Binding-site contacts:
Ligand atom O2B contacts residue LYS79 of chain 1.A at 3.5 Å (salt-bridge).
Ligand atom C2 contacts residue PHE18 of chain 1.B at 3.6 Å (hydrophobic).
Ligand atom O1D contacts residue ARG98 of chain 1.A at 2.7 Å (salt-bridge).
Ligand atom O2D contacts residue HIS145 of chain 1.A at 2.8 Å (h-bond).
Ligand atom O3D contacts residue HIS145 of chain 1.A at 3.4 Å (h-bond).
Ligand atom N6 contacts residue TYR13 of chain 1.B at 2.8 Å (h-bond).
Ligand atom N6 contacts residue LEU22 of chain 1.A at 3.5 Å.
Ligand atom O1A contacts residue ASN46 of chain 1.A at 2.8 Å (h-bond).
Ligand atom N1 contacts residue PHE59 of chain 1.A at 3.4 Å.
Ligand atom O2B contacts residue ARG44 of chain 1.A at 2.9 Å (salt-bridge).
Ligand atom O1B contacts residue ARG44 of chain 1.A at 2.9 Å (salt-bridge).
Ligand atom O1D contacts residue ASP99 of chain 1.A at 2.5 Å (salt-bridge).
Ligand atom C3D contacts residue ASP26 of chain 1.A at 3.5 Å.
Ligand atom C2D contacts residue ASP26 of chain 1.A at 3.3 Å.
Ligand atom C5 contacts residue TYR13 of chain 1.B at 3.5 Å (hydrophobic).
Ligand atom C4 contacts residue PHE18 of chain 1.B at 3.6 Å (hydrophobic).
Ligand atom O4D contacts residue ASP99 of chain 1.A at 3.4 Å (salt-bridge).
Ligand atom N7 contacts residue TYR13 of chain 1.B at 3.0 Å (h-bond).
Ligand atom O2D contacts residue ARG98 of chain 1.A at 2.8 Å (salt-bridge).
Ligand atom N7 contacts residue PHE18 of chain 1.B at 3.4 Å.
Ligand atom C2D contacts residue THR24 of chain 1.A at 3.5 Å.
Ligand atom O3D contacts residue ASP26 of chain 1.A at 2.7 Å (salt-bridge).
Ligand atom O2D contacts residue ASP26 of chain 1.A at 2.7 Å (salt-bridge).
Ligand atom C6 contacts residue PHE59 of chain 1.A at 3.3 Å (hydrophobic).
Ligand atom C5 contacts residue PHE59 of chain 1.A at 3.5 Å (hydrophobic).
Ligand atom C1D contacts residue ASP99 of chain 1.A at 3.2 Å.
Ligand atom C5 contacts residue PHE18 of chain 1.B at 3.4 Å (hydrophobic).
Ligand atom O3A contacts residue PHE59 of chain 1.A at 3.5 Å.
Ligand atom N6 contacts residue PHE59 of chain 1.A at 3.5 Å.
Ligand atom O5D contacts residue ARG101 of chain 1.A at 3.0 Å (salt-bridge).
Ligand atom O2A contacts residue LYS79 of chain 1.A at 2.7 Å (salt-bridge).
Ligand atom O4D contacts residue ARG101 of chain 1.A at 2.9 Å (salt-bridge).
Ligand atom C5' contacts residue ASN46 of chain 1.A at 3.5 Å.
Ligand atom N1 contacts residue PHE18 of chain 1.B at 3.5 Å.
Ligand atom C2 contacts residue PHE59 of chain 1.A at 3.6 Å (hydrophobic).
Ligand atom O5D contacts residue PHE59 of chain 1.A at 3.3 Å.
Ligand atom O1B contacts residue ARG101 of chain 1.A at 2.9 Å (salt-bridge).
Ligand atom C8 contacts residue PHE18 of chain 1.B at 3.5 Å (hydrophobic).
Ligand atom C6 contacts residue PHE18 of chain 1.B at 3.6 Å (hydrophobic).
Ligand atom C6 contacts residue TYR13 of chain 1.B at 3.6 Å (hydrophobic).

This protein binds this small molecule.
Small molecule (SMILES): Nc1ncnc2c1ncn2[C@@H]1O[C@H](CO[P](=O)(O)O[P](=O)(O)OC[C@H]2O[C@@H](O)[C@H](O)[C@@H]2O)[C@@H](O)[C@H]1O

Sequence of chain 1.A:
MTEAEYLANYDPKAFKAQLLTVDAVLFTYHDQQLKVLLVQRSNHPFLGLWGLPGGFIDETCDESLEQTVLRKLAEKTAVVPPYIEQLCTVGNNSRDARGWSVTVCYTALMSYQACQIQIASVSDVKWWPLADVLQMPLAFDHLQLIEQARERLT

Sequence of chain 1.B:
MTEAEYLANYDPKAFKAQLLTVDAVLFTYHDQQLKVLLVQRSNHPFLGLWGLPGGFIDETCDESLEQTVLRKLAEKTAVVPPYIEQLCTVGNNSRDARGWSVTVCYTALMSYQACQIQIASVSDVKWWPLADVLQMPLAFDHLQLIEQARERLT